This protein binds this small molecule.
Small molecule (SMILES): CC(C)C[C@H](NC(=O)[C@H](CCc1ccccc1)NC(=O)CN1CCOCC1)C(=O)N[C@@H](Cc1ccccc1)C(=O)N[C@@H](CC(C)C)[C@@H](O)C(C)(C)O

Binding-site contacts:
Ligand atom C16 contacts residue THR48 of chain 1.H at 3.7 Å.
Ligand atom O40 contacts residue THR21 of chain 1.H at 3.0 Å (h-bond).
Ligand atom O9 contacts residue ASP125 of chain 1.I at 3.6 Å.
Ligand atom C15 contacts residue THR48 of chain 1.H at 3.6 Å.
Ligand atom C17 contacts residue ARG99 of chain 1.I at 3.5 Å.
Ligand atom O9 contacts residue GLN22 of chain 1.H at 3.5 Å (h-bond).
Ligand atom C59 contacts residue THR1 of chain 1.H at 3.5 Å.
Ligand atom N41 contacts residue GLY47 of chain 1.H at 3.0 Å (h-bond).
Ligand atom C58 contacts residue THR1 of chain 1.H at 1.5 Å.
Ligand atom O40 contacts residue SER20 of chain 1.H at 3.3 Å.
Ligand atom N22 contacts residue ASP125 of chain 1.I at 3.0 Å (salt-bridge).
Ligand atom C58 contacts residue GLY168 of chain 1.H at 2.9 Å.
Ligand atom C43 contacts residue THR1 of chain 1.H at 2.8 Å.
Ligand atom C13 contacts residue LEU126 of chain 1.I at 3.7 Å (hydrophobic).
Ligand atom C59 contacts residue GLY168 of chain 1.H at 3.6 Å.
Ligand atom C47 contacts residue THR1 of chain 1.H at 1.4 Å.
Ligand atom C51 contacts residue THR1 of chain 1.H at 2.5 Å.
Ligand atom C58 contacts residue SER129 of chain 1.H at 3.5 Å.
Ligand atom C42 contacts residue THR1 of chain 1.H at 2.4 Å.
Ligand atom C31 contacts residue GLY47 of chain 1.H at 3.4 Å.
Ligand atom C5 contacts residue GLN22 of chain 1.H at 2.9 Å.
Ligand atom O48 contacts residue THR1 of chain 1.H at 2.3 Å (h-bond).
Ligand atom C11 contacts residue ASP125 of chain 1.I at 3.5 Å.
Ligand atom O60 contacts residue THR1 of chain 1.H at 3.4 Å (h-bond).
Ligand atom C37 contacts residue THR48 of chain 1.H at 3.6 Å.
Ligand atom C28 contacts residue THR21 of chain 1.H at 3.7 Å.
Ligand atom C38 contacts residue GLY47 of chain 1.H at 3.7 Å.
Ligand atom O29 contacts residue ALA49 of chain 1.H at 3.0 Å (h-bond).
Ligand atom C39 contacts residue GLY47 of chain 1.H at 3.6 Å.
Ligand atom N41 contacts residue THR1 of chain 1.H at 3.7 Å.
Ligand atom C27 contacts residue ALA27 of chain 1.H at 3.4 Å (hydrophobic).
Ligand atom O48 contacts residue GLY47 of chain 1.H at 3.2 Å (h-bond).
Ligand atom C46 contacts residue THR52 of chain 1.H at 3.6 Å.
Ligand atom O48 contacts residue MES1 of chain 1.FA at 3.0 Å (h-bond).
Ligand atom C23 contacts residue THR21 of chain 1.H at 3.4 Å.
Ligand atom N30 contacts residue THR21 of chain 1.H at 3.0 Å (h-bond).
Ligand atom O60 contacts residue MES1 of chain 1.FA at 3.1 Å (h-bond).
Ligand atom C59 contacts residue THR21 of chain 1.H at 3.5 Å.
Ligand atom C59 contacts residue ARG19 of chain 1.H at 3.6 Å.
Ligand atom C18 contacts residue ARG99 of chain 1.I at 3.7 Å.

Sequence of chain 1.H:
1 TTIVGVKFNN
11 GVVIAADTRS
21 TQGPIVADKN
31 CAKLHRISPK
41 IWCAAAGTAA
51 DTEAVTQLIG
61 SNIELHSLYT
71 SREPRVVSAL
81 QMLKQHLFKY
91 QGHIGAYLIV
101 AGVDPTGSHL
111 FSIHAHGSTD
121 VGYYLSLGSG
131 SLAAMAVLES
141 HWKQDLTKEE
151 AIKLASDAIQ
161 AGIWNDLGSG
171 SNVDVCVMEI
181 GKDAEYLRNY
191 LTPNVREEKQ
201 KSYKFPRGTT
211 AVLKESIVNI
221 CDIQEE

Sequence of chain 1.I:
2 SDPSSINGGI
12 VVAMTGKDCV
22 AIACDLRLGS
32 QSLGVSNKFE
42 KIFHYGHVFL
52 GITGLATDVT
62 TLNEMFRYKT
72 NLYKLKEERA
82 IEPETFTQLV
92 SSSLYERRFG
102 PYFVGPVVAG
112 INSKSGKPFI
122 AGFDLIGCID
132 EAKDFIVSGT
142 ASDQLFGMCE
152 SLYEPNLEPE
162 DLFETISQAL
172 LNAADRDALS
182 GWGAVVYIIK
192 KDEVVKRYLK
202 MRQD